Binding-site contacts:
Ligand atom CHA contacts residue ASP40 of chain 1.I at 3.6 Å.
Ligand atom C4A contacts residue CYS159 of chain 1.I at 3.1 Å (hydrophobic).
Ligand atom NC contacts residue ASP40 of chain 1.I at 2.7 Å (salt-bridge).
Ligand atom CAA contacts residue VAL143 of chain 1.I at 3.3 Å (hydrophobic).
Ligand atom OD contacts residue LYS29 of chain 1.I at 2.9 Å (salt-bridge).
Ligand atom NB contacts residue ASP40 of chain 1.I at 2.7 Å (salt-bridge).
Ligand atom CAD contacts residue ILE13 of chain 1.J at 3.6 Å (hydrophobic).
Ligand atom C2B contacts residue PRO155 of chain 1.I at 3.5 Å (hydrophobic).
Ligand atom OD contacts residue MET39 of chain 1.J at 3.2 Å.
Ligand atom ND contacts residue ASN36 of chain 1.I at 2.9 Å (h-bond).
Ligand atom CAA contacts residue CYS159 of chain 1.I at 1.8 Å (hydrophobic).
Ligand atom C2A contacts residue CYS159 of chain 1.I at 3.3 Å (hydrophobic).
Ligand atom CBA contacts residue CYS159 of chain 1.I at 2.8 Å (hydrophobic).
Ligand atom C3C contacts residue ASN36 of chain 1.I at 3.5 Å.
Ligand atom C1B contacts residue LYS37 of chain 1.I at 3.6 Å.
Ligand atom O2B contacts residue LYS37 of chain 1.I at 3.3 Å.
Ligand atom CMB contacts residue GLY157 of chain 1.I at 3.5 Å.
Ligand atom C4D contacts residue LEU39 of chain 1.I at 3.5 Å (hydrophobic).
Ligand atom CMD contacts residue ASP40 of chain 1.I at 3.2 Å.
Ligand atom NA contacts residue PRO155 of chain 1.I at 2.6 Å (h-bond).
Ligand atom CMA contacts residue ASN145 of chain 1.I at 3.4 Å.
Ligand atom CMA contacts residue VAL143 of chain 1.I at 3.5 Å (hydrophobic).
Ligand atom OD contacts residue LEU39 of chain 1.I at 3.5 Å.
Ligand atom CMC contacts residue ASN36 of chain 1.I at 3.5 Å.
Ligand atom C1A contacts residue PRO155 of chain 1.I at 3.3 Å (hydrophobic).
Ligand atom C2B contacts residue LYS37 of chain 1.I at 3.5 Å.
Ligand atom C4C contacts residue ASP40 of chain 1.I at 3.6 Å.
Ligand atom C1D contacts residue ASN36 of chain 1.I at 3.5 Å.
Ligand atom C1B contacts residue ASP40 of chain 1.I at 3.5 Å.
Ligand atom OA contacts residue PRO155 of chain 1.I at 3.3 Å (h-bond).
Ligand atom CBC contacts residue ASN36 of chain 1.I at 3.3 Å.
Ligand atom C3A contacts residue CYS159 of chain 1.I at 2.8 Å (hydrophobic).
Ligand atom CMB contacts residue PRO155 of chain 1.I at 3.3 Å (hydrophobic).
Ligand atom CHC contacts residue ASP40 of chain 1.I at 3.5 Å.
Ligand atom C1A contacts residue GLY157 of chain 1.I at 3.5 Å.
Ligand atom C1A contacts residue THR154 of chain 1.I at 3.4 Å.
Ligand atom OA contacts residue GLY157 of chain 1.I at 3.1 Å (h-bond).
Ligand atom NA contacts residue THR154 of chain 1.I at 3.2 Å (h-bond).
Ligand atom C1C contacts residue ASN36 of chain 1.I at 3.6 Å.
Ligand atom C3D contacts residue LEU39 of chain 1.I at 3.5 Å (hydrophobic).

This protein binds this small molecule.
Small molecule (SMILES): C=CC1=C(C)[C@@H](Cc2[nH]c(/C=C3\N=C(/C=C4\NC(=O)[C@H](C)[C@H]4CC)C(C)=C3CCC(=O)O)c(/C=C/C(=O)O)c2C)NC1=O

Sequence of chain 1.J:
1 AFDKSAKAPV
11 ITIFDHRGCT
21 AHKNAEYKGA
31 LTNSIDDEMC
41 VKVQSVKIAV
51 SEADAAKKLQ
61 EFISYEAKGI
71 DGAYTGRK

Sequence of chain 1.I:
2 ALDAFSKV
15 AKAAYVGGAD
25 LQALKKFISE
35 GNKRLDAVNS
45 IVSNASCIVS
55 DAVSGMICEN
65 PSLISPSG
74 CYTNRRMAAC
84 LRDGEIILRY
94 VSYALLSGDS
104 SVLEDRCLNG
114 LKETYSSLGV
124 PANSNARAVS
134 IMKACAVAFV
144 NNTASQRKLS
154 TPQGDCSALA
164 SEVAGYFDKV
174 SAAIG